Sequence of chain 2.B:
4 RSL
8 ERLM

The small molecule below binds the protein below.
Small molecule (SMILES): [H]/N=C(\N)c1cc(-c2ccccc2)c(-c2cncn2CCN)s1

Sequence of chain 2.A:
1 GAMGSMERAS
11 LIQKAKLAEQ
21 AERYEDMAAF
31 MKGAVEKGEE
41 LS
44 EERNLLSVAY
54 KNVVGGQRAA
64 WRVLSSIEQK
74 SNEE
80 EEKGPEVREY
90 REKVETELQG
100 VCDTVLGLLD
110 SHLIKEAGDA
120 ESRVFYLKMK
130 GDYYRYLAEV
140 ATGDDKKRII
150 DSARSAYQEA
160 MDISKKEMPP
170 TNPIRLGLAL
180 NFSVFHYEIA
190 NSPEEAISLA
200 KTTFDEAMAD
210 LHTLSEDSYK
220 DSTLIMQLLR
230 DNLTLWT

Binding-site contacts:
Ligand atom C06 contacts residue GLU44 of chain 2.A at 3.8 Å.
Ligand atom C05 contacts residue GLU44 of chain 2.A at 3.7 Å.
Ligand atom C02 contacts residue GLU44 of chain 2.A at 3.6 Å.
Ligand atom C12 contacts residue ASN47 of chain 2.A at 4.2 Å.
Ligand atom C01 contacts residue GLU44 of chain 2.A at 3.8 Å.
Ligand atom C20 contacts residue LEU48 of chain 2.A at 4.3 Å (hydrophobic).
Ligand atom N22 contacts residue LEU48 of chain 2.A at 3.5 Å.
Ligand atom S10 contacts residue ASN47 of chain 2.A at 4.0 Å.
Ligand atom N14 contacts residue ASN47 of chain 2.A at 4.3 Å.
Ligand atom C20 contacts residue GLU19 of chain 2.A at 3.7 Å.
Ligand atom C13 contacts residue ASN47 of chain 2.A at 3.4 Å.
Ligand atom C13 contacts residue MET11 of chain 2.B at 3.9 Å (hydrophobic).
Ligand atom C07 contacts residue GLU44 of chain 2.A at 4.4 Å.
Ligand atom N21 contacts residue MET11 of chain 2.B at 4.4 Å.
Ligand atom C06 contacts residue CSO43 of chain 2.A at 4.5 Å.
Ligand atom C08 contacts residue GLU44 of chain 2.A at 4.1 Å.
Ligand atom C15 contacts residue MET11 of chain 2.B at 4.2 Å (hydrophobic).
Ligand atom C11 contacts residue ASN47 of chain 2.A at 4.1 Å.
Ligand atom C12 contacts residue MET11 of chain 2.B at 4.3 Å (hydrophobic).
Ligand atom C05 contacts residue CSO43 of chain 2.A at 4.4 Å.
Ligand atom N21 contacts residue VAL51 of chain 2.A at 3.7 Å.
Ligand atom N21 contacts residue GLU19 of chain 2.A at 2.8 Å (salt-bridge).
Ligand atom N19 contacts residue MET11 of chain 2.B at 4.3 Å.
Ligand atom C09 contacts residue ASN47 of chain 2.A at 4.3 Å.
Ligand atom N14 contacts residue MET11 of chain 2.B at 3.9 Å.
Ligand atom S10 contacts residue MET11 of chain 2.B at 3.9 Å.
Ligand atom N22 contacts residue GLU19 of chain 2.A at 3.0 Å (salt-bridge).
Ligand atom C03 contacts residue GLU44 of chain 2.A at 3.6 Å.
Ligand atom C07 contacts residue ASN47 of chain 2.A at 4.5 Å.
Ligand atom C04 contacts residue GLU44 of chain 2.A at 3.9 Å.